Sequence of chain 1.B:
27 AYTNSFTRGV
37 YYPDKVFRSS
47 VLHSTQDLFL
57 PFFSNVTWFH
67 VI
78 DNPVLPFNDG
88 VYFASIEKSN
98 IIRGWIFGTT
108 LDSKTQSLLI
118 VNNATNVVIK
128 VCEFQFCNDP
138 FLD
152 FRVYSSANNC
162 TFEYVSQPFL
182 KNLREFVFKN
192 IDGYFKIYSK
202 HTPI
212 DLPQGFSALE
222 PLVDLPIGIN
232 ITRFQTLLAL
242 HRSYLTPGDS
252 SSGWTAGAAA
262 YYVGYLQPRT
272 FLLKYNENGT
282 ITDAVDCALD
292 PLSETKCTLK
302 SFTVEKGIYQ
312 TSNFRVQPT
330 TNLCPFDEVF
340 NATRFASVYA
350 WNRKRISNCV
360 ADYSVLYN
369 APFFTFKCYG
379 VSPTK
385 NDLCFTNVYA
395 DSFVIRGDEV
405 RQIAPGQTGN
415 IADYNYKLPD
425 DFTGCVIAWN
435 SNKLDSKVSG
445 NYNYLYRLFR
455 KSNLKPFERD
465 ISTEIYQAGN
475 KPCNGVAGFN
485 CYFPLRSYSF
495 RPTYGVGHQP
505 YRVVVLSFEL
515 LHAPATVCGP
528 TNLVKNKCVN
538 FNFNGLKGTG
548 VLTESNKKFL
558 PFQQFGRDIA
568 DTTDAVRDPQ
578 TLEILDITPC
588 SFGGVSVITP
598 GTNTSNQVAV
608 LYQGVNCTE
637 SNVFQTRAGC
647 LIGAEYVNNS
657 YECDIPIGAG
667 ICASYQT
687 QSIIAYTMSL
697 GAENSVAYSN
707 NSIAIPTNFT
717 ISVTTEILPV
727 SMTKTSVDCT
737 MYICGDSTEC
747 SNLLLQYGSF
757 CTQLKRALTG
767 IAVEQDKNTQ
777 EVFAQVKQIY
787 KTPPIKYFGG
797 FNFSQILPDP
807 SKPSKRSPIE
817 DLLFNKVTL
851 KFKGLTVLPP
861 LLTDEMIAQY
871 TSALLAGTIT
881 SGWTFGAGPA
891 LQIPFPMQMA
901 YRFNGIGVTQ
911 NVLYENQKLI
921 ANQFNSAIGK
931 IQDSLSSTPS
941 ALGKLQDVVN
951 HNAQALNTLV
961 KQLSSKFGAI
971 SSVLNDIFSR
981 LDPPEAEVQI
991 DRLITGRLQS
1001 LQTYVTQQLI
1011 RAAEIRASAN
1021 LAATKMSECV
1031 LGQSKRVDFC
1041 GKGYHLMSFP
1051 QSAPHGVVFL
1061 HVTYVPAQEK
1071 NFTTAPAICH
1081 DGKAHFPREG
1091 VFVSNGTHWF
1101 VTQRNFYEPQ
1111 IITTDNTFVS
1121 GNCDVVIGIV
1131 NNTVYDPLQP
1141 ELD

This small molecule binds to this protein.
Small molecule (SMILES): CC(=O)N[C@@H]1[C@@H](O)[C@H](O)[C@@H](CO)O[C@H]1O

Binding-site contacts:
Ligand atom O6 contacts residue PHE1100 of chain 1.B at 4.2 Å.
Ligand atom C5 contacts residue ASN1095 of chain 1.B at 3.7 Å.
Ligand atom C7 contacts residue ASN1095 of chain 1.B at 3.2 Å.
Ligand atom C5 contacts residue HIS1098 of chain 1.B at 4.0 Å.
Ligand atom O5 contacts residue PHE1100 of chain 1.B at 4.0 Å.
Ligand atom O7 contacts residue ASN1095 of chain 1.B at 3.2 Å (h-bond).
Ligand atom C4 contacts residue ASN1095 of chain 1.B at 4.2 Å.
Ligand atom C1 contacts residue HIS1098 of chain 1.B at 4.5 Å.
Ligand atom O5 contacts residue HIS1098 of chain 1.B at 4.4 Å.
Ligand atom C2 contacts residue ASN1095 of chain 1.B at 2.5 Å.
Ligand atom C5 contacts residue PHE1100 of chain 1.B at 4.3 Å (hydrophobic).
Ligand atom N2 contacts residue ASN1095 of chain 1.B at 2.9 Å (h-bond).
Ligand atom C8 contacts residue ASN1095 of chain 1.B at 3.4 Å.
Ligand atom C1 contacts residue ASN1095 of chain 1.B at 1.4 Å.
Ligand atom C6 contacts residue PHE1100 of chain 1.B at 3.7 Å (hydrophobic).
Ligand atom O4 contacts residue HIS1098 of chain 1.B at 4.3 Å.
Ligand atom C3 contacts residue HIS1098 of chain 1.B at 4.5 Å.
Ligand atom O5 contacts residue ASN1095 of chain 1.B at 2.4 Å (h-bond).
Ligand atom N2 contacts residue GLY1096 of chain 1.B at 4.2 Å.
Ligand atom C3 contacts residue ASN1095 of chain 1.B at 3.8 Å.
Ligand atom O6 contacts residue HIS1098 of chain 1.B at 3.9 Å.